This small molecule binds to this protein.
Small molecule (SMILES): CC(C)C[C@H](NC(=O)[C@H](CCCN=C(N)N)NC(=O)C[C@H](O)[C@H](Cc1ccccc1)NC(=O)[C@H](CCC(=O)O)NC(=O)[C@H](CC(C)C)NC(=O)[C@@H]1C=CC=N1)C(=O)O

Sequence of chain 1.A:
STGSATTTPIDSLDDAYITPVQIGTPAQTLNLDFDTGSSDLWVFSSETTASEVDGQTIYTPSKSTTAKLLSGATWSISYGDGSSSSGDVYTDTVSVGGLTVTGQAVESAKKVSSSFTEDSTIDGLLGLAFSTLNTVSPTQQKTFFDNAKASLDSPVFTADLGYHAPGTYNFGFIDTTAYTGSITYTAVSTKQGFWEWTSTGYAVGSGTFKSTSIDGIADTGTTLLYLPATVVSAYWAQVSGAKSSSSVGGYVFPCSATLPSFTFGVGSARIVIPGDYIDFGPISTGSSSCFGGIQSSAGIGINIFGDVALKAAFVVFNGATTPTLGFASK

Binding-site contacts:
Ligand atom CD1 contacts residue PHE194 of chain 1.A at 3.2 Å (hydrophobic).
Ligand atom CB contacts residue ASP35 of chain 1.A at 3.0 Å.
Ligand atom O contacts residue THR223 of chain 1.A at 2.9 Å (h-bond).
Ligand atom CA contacts residue THR222 of chain 1.A at 3.4 Å.
Ligand atom CE1 contacts residue ASP33 of chain 1.A at 3.5 Å.
Ligand atom CZ contacts residue PHE116 of chain 1.A at 3.5 Å (hydrophobic).
Ligand atom CG contacts residue THR222 of chain 1.A at 3.5 Å.
Ligand atom OH contacts residue ASP219 of chain 1.A at 2.8 Å (salt-bridge).
Ligand atom C contacts residue ASP81 of chain 1.A at 3.4 Å.
Ligand atom C contacts residue TYR79 of chain 1.A at 3.6 Å (hydrophobic).
Ligand atom O contacts residue PHE194 of chain 1.A at 3.5 Å.
Ligand atom O contacts residue TYR79 of chain 1.A at 3.2 Å.
Ligand atom OH contacts residue ASP35 of chain 1.A at 2.6 Å (salt-bridge).
Ligand atom O contacts residue GLY221 of chain 1.A at 3.6 Å (h-bond).
Ligand atom CD2 contacts residue TYR79 of chain 1.A at 3.5 Å (hydrophobic).
Ligand atom N contacts residue THR223 of chain 1.A at 2.7 Å (h-bond).
Ligand atom CA contacts residue ASP81 of chain 1.A at 3.5 Å.
Ligand atom CD1 contacts residue LEU125 of chain 1.A at 3.5 Å (hydrophobic).
Ligand atom CA contacts residue ASP81 of chain 1.A at 3.2 Å.
Ligand atom CE2 contacts residue PHE116 of chain 1.A at 3.6 Å (hydrophobic).
Ligand atom O contacts residue GLY80 of chain 1.A at 3.3 Å (h-bond).
Ligand atom O contacts residue TYR79 of chain 1.A at 3.3 Å.
Ligand atom NH1 contacts residue LEU133 of chain 1.A at 2.9 Å (h-bond).
Ligand atom O contacts residue GLY80 of chain 1.A at 2.9 Å (h-bond).
Ligand atom CB contacts residue GLY221 of chain 1.A at 3.6 Å.
Ligand atom CA contacts residue THR223 of chain 1.A at 3.3 Å.
Ligand atom OE2 contacts residue GLY80 of chain 1.A at 3.0 Å.
Ligand atom CD1 contacts residue ALA16 of chain 1.A at 3.4 Å (hydrophobic).
Ligand atom CB contacts residue GLY37 of chain 1.A at 3.5 Å.
Ligand atom CA contacts residue TYR79 of chain 1.A at 3.4 Å (hydrophobic).
Ligand atom N contacts residue ASP81 of chain 1.A at 2.5 Å (salt-bridge).
Ligand atom N contacts residue GLY221 of chain 1.A at 3.0 Å (h-bond).
Ligand atom CD2 contacts residue ILE304 of chain 1.A at 3.2 Å (hydrophobic).
Ligand atom CD1 contacts residue ASP33 of chain 1.A at 3.6 Å.
Ligand atom O contacts residue THR222 of chain 1.A at 3.0 Å.
Ligand atom CM contacts residue ASP219 of chain 1.A at 3.4 Å.
Ligand atom N contacts residue GLY37 of chain 1.A at 2.9 Å (h-bond).
Ligand atom CH contacts residue ASP35 of chain 1.A at 3.2 Å.
Ligand atom O contacts residue ASP81 of chain 1.A at 3.2 Å (salt-bridge).
Ligand atom C contacts residue THR223 of chain 1.A at 3.5 Å.